The small molecule below binds the protein below.
Small molecule (SMILES): CC(=O)N[C@H]1[C@H](O[C@H]2[C@H](O)[C@@H](NC(C)=O)CO[C@@H]2CO)O[C@H](CO)[C@@H](O[C@@H]2O[C@H](CO)[C@@H](O)[C@H](O[C@H]3O[C@H](CO)[C@@H](O)[C@H](O)[C@@H]3O)[C@@H]2O)[C@@H]1O

Binding-site contacts:
Ligand atom O4 contacts residue PHE206 of chain 1.A at 3.6 Å.
Ligand atom C7 contacts residue LEU228 of chain 1.A at 3.5 Å (hydrophobic).
Ligand atom O6 contacts residue HIS442 of chain 1.A at 3.6 Å (h-bond).
Ligand atom C6 contacts residue HIS442 of chain 1.A at 3.5 Å.
Ligand atom C7 contacts residue ASP230 of chain 1.A at 3.8 Å.
Ligand atom C3 contacts residue ASP230 of chain 1.A at 3.8 Å.
Ligand atom O6 contacts residue ASP440 of chain 1.A at 3.0 Å (salt-bridge).
Ligand atom N2 contacts residue ASN271 of chain 1.A at 2.9 Å (h-bond).
Ligand atom C8 contacts residue PHE445 of chain 1.A at 3.5 Å (hydrophobic).
Ligand atom O7 contacts residue LEU228 of chain 1.A at 3.7 Å.
Ligand atom C6 contacts residue SER443 of chain 1.A at 3.7 Å.
Ligand atom N2 contacts residue SER232 of chain 1.A at 3.9 Å.
Ligand atom C2 contacts residue ASN271 of chain 1.A at 2.4 Å.
Ligand atom O7 contacts residue PHE445 of chain 1.A at 2.9 Å (h-bond).
Ligand atom C3 contacts residue ASN271 of chain 1.A at 3.7 Å.
Ligand atom O7 contacts residue TYR446 of chain 1.A at 3.5 Å (h-bond).
Ligand atom C8 contacts residue SER232 of chain 1.A at 3.5 Å.
Ligand atom C1 contacts residue ASP230 of chain 1.A at 3.7 Å.
Ligand atom C8 contacts residue LYS204 of chain 1.A at 3.1 Å.
Ligand atom O7 contacts residue TYR269 of chain 1.A at 4.0 Å.
Ligand atom N2 contacts residue ASP230 of chain 1.A at 2.9 Å (salt-bridge).
Ligand atom C2 contacts residue HIS442 of chain 1.A at 3.7 Å.
Ligand atom O6 contacts residue TYR269 of chain 1.A at 3.5 Å.
Ligand atom C8 contacts residue PHE206 of chain 1.A at 3.9 Å (hydrophobic).
Ligand atom C7 contacts residue ASN271 of chain 1.A at 3.7 Å.
Ligand atom C7 contacts residue PHE445 of chain 1.A at 3.9 Å (hydrophobic).
Ligand atom O7 contacts residue ASN444 of chain 1.A at 3.1 Å (h-bond).
Ligand atom O6 contacts residue HIS442 of chain 1.A at 3.3 Å (h-bond).
Ligand atom C1 contacts residue ASN271 of chain 1.A at 1.5 Å.
Ligand atom C8 contacts residue TYR446 of chain 1.A at 3.9 Å (hydrophobic).
Ligand atom O5 contacts residue HIS442 of chain 1.A at 3.9 Å.
Ligand atom C2 contacts residue ASP230 of chain 1.A at 3.7 Å.
Ligand atom C6 contacts residue HIS442 of chain 1.A at 3.4 Å.
Ligand atom C5 contacts residue HIS442 of chain 1.A at 3.9 Å.
Ligand atom C8 contacts residue ASP230 of chain 1.A at 3.9 Å.
Ligand atom O5 contacts residue ASN271 of chain 1.A at 2.4 Å (h-bond).
Ligand atom C5 contacts residue ASN271 of chain 1.A at 3.6 Å.
Ligand atom C6 contacts residue ASN444 of chain 1.A at 3.9 Å.
Ligand atom C8 contacts residue LEU228 of chain 1.A at 3.5 Å (hydrophobic).
Ligand atom C8 contacts residue SER208 of chain 1.A at 3.5 Å.

Sequence of chain 1.A:
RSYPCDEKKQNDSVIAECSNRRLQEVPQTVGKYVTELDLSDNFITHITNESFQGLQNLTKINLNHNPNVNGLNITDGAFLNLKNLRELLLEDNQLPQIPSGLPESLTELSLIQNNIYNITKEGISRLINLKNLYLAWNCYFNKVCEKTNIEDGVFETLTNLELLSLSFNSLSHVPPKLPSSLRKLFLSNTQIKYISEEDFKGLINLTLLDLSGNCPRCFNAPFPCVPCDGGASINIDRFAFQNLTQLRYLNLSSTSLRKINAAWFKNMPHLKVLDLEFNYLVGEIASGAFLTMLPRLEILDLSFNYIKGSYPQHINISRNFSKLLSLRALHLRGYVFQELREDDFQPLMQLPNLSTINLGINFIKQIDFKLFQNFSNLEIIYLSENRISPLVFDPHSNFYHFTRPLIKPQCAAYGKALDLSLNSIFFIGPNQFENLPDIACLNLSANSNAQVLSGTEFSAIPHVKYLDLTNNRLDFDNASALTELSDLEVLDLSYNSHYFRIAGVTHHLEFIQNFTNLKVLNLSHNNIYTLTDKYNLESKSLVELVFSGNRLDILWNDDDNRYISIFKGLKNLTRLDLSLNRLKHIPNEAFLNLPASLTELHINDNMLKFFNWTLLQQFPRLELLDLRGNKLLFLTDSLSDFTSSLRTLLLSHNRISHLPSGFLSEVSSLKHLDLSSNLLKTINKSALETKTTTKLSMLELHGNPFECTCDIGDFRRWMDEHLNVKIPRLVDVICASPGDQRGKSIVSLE